Binding-site contacts:
Ligand atom C14 contacts residue LEU55 of chain 1.A at 3.3 Å (hydrophobic).
Ligand atom O01 contacts residue ASP145 of chain 1.A at 2.9 Å.
Ligand atom N10 contacts residue PHE80 of chain 1.A at 3.7 Å.
Ligand atom C19 contacts residue CYS118 of chain 1.A at 3.8 Å (hydrophobic).
Ligand atom C18 contacts residue PHE146 of chain 1.A at 3.7 Å (hydrophobic).
Ligand atom C04 contacts residue PHE146 of chain 1.A at 3.6 Å (hydrophobic).
Ligand atom N15 contacts residue LEU55 of chain 1.A at 3.0 Å (h-bond).
Ligand atom C21 contacts residue LEU58 of chain 1.A at 3.1 Å (hydrophobic).
Ligand atom C02 contacts residue ASP145 of chain 1.A at 3.2 Å.
Ligand atom C13 contacts residue VAL64 of chain 1.A at 3.9 Å (hydrophobic).
Ligand atom C16 contacts residue LEU58 of chain 1.A at 3.0 Å (hydrophobic).
Ligand atom C12 contacts residue VAL64 of chain 1.A at 3.7 Å (hydrophobic).
Ligand atom O03 contacts residue ALA144 of chain 1.A at 3.4 Å.
Ligand atom C05 contacts residue PHE146 of chain 1.A at 3.4 Å (hydrophobic).
Ligand atom C14 contacts residue LEU58 of chain 1.A at 3.6 Å (hydrophobic).
Ligand atom O01 contacts residue LYS33 of chain 1.A at 3.0 Å (salt-bridge).
Ligand atom C13 contacts residue ILE63 of chain 1.A at 3.5 Å (hydrophobic).
Ligand atom C14 contacts residue VAL64 of chain 1.A at 3.6 Å (hydrophobic).
Ligand atom C02 contacts residue PHE146 of chain 1.A at 3.0 Å (hydrophobic).
Ligand atom O24 contacts residue TYR15 of chain 1.A at 3.2 Å.
Ligand atom O03 contacts residue PHE146 of chain 1.A at 2.5 Å (h-bond).
Ligand atom O03 contacts residue ASP145 of chain 1.A at 2.6 Å (salt-bridge).
Ligand atom O01 contacts residue PHE146 of chain 1.A at 3.5 Å (h-bond).
Ligand atom C02 contacts residue PHE80 of chain 1.A at 3.6 Å (hydrophobic).
Ligand atom C07 contacts residue LEU78 of chain 1.A at 3.8 Å (hydrophobic).
Ligand atom C09 contacts residue PHE146 of chain 1.A at 3.8 Å (hydrophobic).
Ligand atom C08 contacts residue LEU148 of chain 1.A at 3.9 Å (hydrophobic).
Ligand atom N15 contacts residue LEU58 of chain 1.A at 2.4 Å (h-bond).
Ligand atom O23 contacts residue ILE52 of chain 1.A at 3.2 Å.
Ligand atom C04 contacts residue PHE80 of chain 1.A at 3.7 Å (hydrophobic).
Ligand atom C16 contacts residue LEU55 of chain 1.A at 3.8 Å (hydrophobic).
Ligand atom N10 contacts residue PHE146 of chain 1.A at 3.8 Å.
Ligand atom C08 contacts residue LEU55 of chain 1.A at 3.4 Å (hydrophobic).
Ligand atom C14 contacts residue ILE63 of chain 1.A at 3.9 Å (hydrophobic).
Ligand atom C19 contacts residue VAL123 of chain 1.A at 3.4 Å (hydrophobic).
Ligand atom O23 contacts residue LEU148 of chain 1.A at 3.8 Å.
Ligand atom C06 contacts residue LEU78 of chain 1.A at 3.6 Å (hydrophobic).
Ligand atom O01 contacts residue PHE80 of chain 1.A at 3.5 Å.
Ligand atom C07 contacts residue LEU148 of chain 1.A at 3.8 Å (hydrophobic).
Ligand atom C17 contacts residue ILE63 of chain 1.A at 3.5 Å (hydrophobic).

A small-molecule ligand and the protein it binds are described below.
Small molecule (SMILES): O=C(O)c1cc([N+](=O)[O-])ccc1NCCc1c[nH]c2ccccc12

Sequence of chain 1.A:
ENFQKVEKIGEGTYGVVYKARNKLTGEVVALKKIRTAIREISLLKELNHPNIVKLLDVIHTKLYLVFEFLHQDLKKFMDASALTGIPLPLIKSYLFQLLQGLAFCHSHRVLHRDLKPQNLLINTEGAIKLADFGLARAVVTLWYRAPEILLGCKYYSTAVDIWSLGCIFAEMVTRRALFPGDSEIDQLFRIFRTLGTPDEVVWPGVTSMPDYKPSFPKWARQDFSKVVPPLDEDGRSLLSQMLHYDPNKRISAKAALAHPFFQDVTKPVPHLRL